A small-molecule ligand and the protein it binds are described below.
Small molecule (SMILES): CC(=O)N[C@@H]1[C@@H](O)[C@H](O)[C@@H](CO)O[C@H]1O

Binding-site contacts:
Ligand atom C6 contacts residue ASN326 of chain 1.B at 4.4 Å.
Ligand atom C5 contacts residue ASP307 of chain 1.B at 3.8 Å.
Ligand atom N2 contacts residue ASN326 of chain 1.B at 2.7 Å (h-bond).
Ligand atom O7 contacts residue TYR305 of chain 1.B at 4.1 Å.
Ligand atom O7 contacts residue ASN326 of chain 1.B at 3.6 Å.
Ligand atom C5 contacts residue ASN326 of chain 1.B at 3.7 Å.
Ligand atom C3 contacts residue ASN326 of chain 1.B at 3.7 Å.
Ligand atom C6 contacts residue ASP307 of chain 1.B at 3.4 Å.
Ligand atom O6 contacts residue ASN326 of chain 1.B at 3.7 Å.
Ligand atom C8 contacts residue ASN326 of chain 1.B at 4.4 Å.
Ligand atom C4 contacts residue ASN326 of chain 1.B at 4.2 Å.
Ligand atom C1 contacts residue ASN326 of chain 1.B at 1.4 Å.
Ligand atom O4 contacts residue ASP307 of chain 1.B at 4.4 Å.
Ligand atom O5 contacts residue ASN326 of chain 1.B at 2.4 Å (h-bond).
Ligand atom C7 contacts residue ASN326 of chain 1.B at 3.4 Å.
Ligand atom C2 contacts residue ASN326 of chain 1.B at 2.4 Å.

Sequence of chain 1.B:
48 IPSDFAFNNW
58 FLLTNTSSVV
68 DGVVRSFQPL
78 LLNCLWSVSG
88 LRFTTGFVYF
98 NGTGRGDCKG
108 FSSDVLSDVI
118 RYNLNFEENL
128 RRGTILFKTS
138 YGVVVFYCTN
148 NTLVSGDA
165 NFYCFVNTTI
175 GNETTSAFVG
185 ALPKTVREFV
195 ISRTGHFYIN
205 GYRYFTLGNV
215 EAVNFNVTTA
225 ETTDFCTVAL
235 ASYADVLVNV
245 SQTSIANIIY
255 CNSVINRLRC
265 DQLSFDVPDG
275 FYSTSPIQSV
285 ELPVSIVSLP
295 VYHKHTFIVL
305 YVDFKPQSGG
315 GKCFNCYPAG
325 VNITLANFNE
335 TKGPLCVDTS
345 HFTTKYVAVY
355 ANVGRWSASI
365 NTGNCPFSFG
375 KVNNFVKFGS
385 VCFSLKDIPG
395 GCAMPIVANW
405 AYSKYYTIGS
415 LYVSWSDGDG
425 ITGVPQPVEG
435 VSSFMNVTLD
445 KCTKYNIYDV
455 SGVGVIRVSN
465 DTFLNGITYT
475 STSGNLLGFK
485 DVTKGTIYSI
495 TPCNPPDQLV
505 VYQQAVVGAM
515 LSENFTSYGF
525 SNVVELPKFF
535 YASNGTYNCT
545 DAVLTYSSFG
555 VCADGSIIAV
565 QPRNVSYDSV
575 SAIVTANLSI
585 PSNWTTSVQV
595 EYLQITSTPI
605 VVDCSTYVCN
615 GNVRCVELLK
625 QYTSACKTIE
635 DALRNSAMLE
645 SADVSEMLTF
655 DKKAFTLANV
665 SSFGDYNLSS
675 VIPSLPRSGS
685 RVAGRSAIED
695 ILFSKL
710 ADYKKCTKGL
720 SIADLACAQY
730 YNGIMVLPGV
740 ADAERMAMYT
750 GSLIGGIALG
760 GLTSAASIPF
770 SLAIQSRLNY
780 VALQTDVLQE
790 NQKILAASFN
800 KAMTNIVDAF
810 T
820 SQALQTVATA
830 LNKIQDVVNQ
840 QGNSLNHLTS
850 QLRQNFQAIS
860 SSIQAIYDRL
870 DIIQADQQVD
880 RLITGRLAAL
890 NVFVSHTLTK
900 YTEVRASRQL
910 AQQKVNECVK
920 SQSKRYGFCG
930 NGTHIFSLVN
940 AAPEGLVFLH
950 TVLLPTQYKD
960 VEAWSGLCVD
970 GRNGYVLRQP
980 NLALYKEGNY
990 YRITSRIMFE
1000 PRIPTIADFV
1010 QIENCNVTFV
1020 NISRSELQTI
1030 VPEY